A small-molecule ligand and the protein it binds are described below.
Small molecule (SMILES): O=c1ccn([C@@H]2O[C@H](CO[P](=O)(O)O[P](=O)(O)O[C@H]3O[C@H](CS(=O)(=O)O)[C@@H](O)[C@H](O)[C@H]3O)[C@@H](O)[C@H]2O)c(=O)[nH]1

Sequence of chain 2.A:
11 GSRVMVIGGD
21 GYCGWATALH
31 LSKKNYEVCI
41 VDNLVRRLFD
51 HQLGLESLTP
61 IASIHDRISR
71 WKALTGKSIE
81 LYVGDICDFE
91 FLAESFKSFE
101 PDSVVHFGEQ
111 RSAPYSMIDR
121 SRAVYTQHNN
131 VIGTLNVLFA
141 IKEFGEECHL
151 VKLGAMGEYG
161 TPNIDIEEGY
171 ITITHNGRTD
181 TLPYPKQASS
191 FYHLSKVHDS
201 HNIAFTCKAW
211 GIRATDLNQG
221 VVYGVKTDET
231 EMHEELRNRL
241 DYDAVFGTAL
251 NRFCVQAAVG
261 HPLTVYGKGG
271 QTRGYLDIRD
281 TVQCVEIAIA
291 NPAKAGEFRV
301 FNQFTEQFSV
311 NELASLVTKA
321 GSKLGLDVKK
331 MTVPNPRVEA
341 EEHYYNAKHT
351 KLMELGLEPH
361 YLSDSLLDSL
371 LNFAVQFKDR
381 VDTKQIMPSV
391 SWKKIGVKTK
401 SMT

Binding-site contacts:
Ligand atom O2S contacts residue GLY157 of chain 2.A at 2.6 Å (h-bond).
Ligand atom O5D contacts residue UPG1 of chain 2.E at 0.0 Å (h-bond).
Ligand atom O3B contacts residue UPG1 of chain 2.E at 0.0 Å (h-bond).
Ligand atom O2A contacts residue UPG1 of chain 2.E at 0.0 Å (h-bond).
Ligand atom O4D contacts residue UPG1 of chain 2.E at 0.0 Å (h-bond).
Ligand atom C4 contacts residue UPG1 of chain 2.E at 0.0 Å.
Ligand atom C6' contacts residue UPG1 of chain 2.E at 0.0 Å.
Ligand atom PA contacts residue UPG1 of chain 2.E at 0.0 Å.
Ligand atom O1A contacts residue UPG1 of chain 2.E at 0.0 Å (h-bond).
Ligand atom C1' contacts residue UPG1 of chain 2.E at 0.0 Å.
Ligand atom O2B contacts residue UPG1 of chain 2.E at 0.0 Å (h-bond).
Ligand atom O4' contacts residue UPG1 of chain 2.E at 0.0 Å (h-bond).
Ligand atom C2 contacts residue UPG1 of chain 2.E at 0.0 Å.
Ligand atom C4D contacts residue UPG1 of chain 2.E at 0.0 Å.
Ligand atom O5' contacts residue UPG1 of chain 2.E at 0.0 Å (h-bond).
Ligand atom C3D contacts residue UPG1 of chain 2.E at 0.0 Å.
Ligand atom C3' contacts residue UPG1 of chain 2.E at 0.0 Å.
Ligand atom O4 contacts residue UPG1 of chain 2.E at 0.0 Å (h-bond).
Ligand atom O1S contacts residue UPG1 of chain 2.E at 2.0 Å (h-bond).
Ligand atom C1D contacts residue UPG1 of chain 2.E at 0.0 Å.
Ligand atom N1 contacts residue UPG1 of chain 2.E at 0.0 Å (h-bond).
Ligand atom O3D contacts residue UPG1 of chain 2.E at 0.0 Å (h-bond).
Ligand atom O2D contacts residue UPG1 of chain 2.E at 0.0 Å (h-bond).
Ligand atom C5' contacts residue UPG1 of chain 2.E at 0.0 Å.
Ligand atom S contacts residue UPG1 of chain 2.E at 0.6 Å (h-bond).
Ligand atom O3' contacts residue UPG1 of chain 2.E at 0.0 Å (h-bond).
Ligand atom C2' contacts residue UPG1 of chain 2.E at 0.0 Å.
Ligand atom N3 contacts residue UPG1 of chain 2.E at 0.0 Å (h-bond).
Ligand atom C4' contacts residue UPG1 of chain 2.E at 0.0 Å.
Ligand atom O3S contacts residue UPG1 of chain 2.E at 1.7 Å (h-bond).
Ligand atom C6 contacts residue UPG1 of chain 2.E at 0.0 Å.
Ligand atom O3A contacts residue UPG1 of chain 2.E at 0.0 Å (h-bond).
Ligand atom O1B contacts residue UPG1 of chain 2.E at 0.0 Å (h-bond).
Ligand atom C5D contacts residue UPG1 of chain 2.E at 0.0 Å.
Ligand atom C5 contacts residue UPG1 of chain 2.E at 0.0 Å.
Ligand atom PB contacts residue UPG1 of chain 2.E at 0.0 Å.
Ligand atom C2D contacts residue UPG1 of chain 2.E at 0.0 Å.
Ligand atom O2' contacts residue UPG1 of chain 2.E at 0.0 Å (h-bond).
Ligand atom O2 contacts residue UPG1 of chain 2.E at 0.0 Å (h-bond).
Ligand atom O2S contacts residue UPG1 of chain 2.E at 1.3 Å (h-bond).